Binding-site contacts:
Ligand atom O5 contacts residue ASN250 of chain 1.A at 2.4 Å (h-bond).
Ligand atom N2 contacts residue ASN250 of chain 1.A at 3.0 Å (h-bond).
Ligand atom C1 contacts residue ASN250 of chain 1.A at 1.5 Å.
Ligand atom C4 contacts residue ASN250 of chain 1.A at 4.3 Å.
Ligand atom C8 contacts residue ASN250 of chain 1.A at 4.0 Å.
Ligand atom C8 contacts residue ILE200 of chain 1.A at 3.9 Å (hydrophobic).
Ligand atom C5 contacts residue ASN250 of chain 1.A at 3.7 Å.
Ligand atom O7 contacts residue ASN250 of chain 1.A at 3.6 Å (h-bond).
Ligand atom C7 contacts residue ASN250 of chain 1.A at 3.5 Å.
Ligand atom C2 contacts residue ASN250 of chain 1.A at 2.5 Å.
Ligand atom C3 contacts residue ASN250 of chain 1.A at 3.9 Å.

Sequence of chain 1.A:
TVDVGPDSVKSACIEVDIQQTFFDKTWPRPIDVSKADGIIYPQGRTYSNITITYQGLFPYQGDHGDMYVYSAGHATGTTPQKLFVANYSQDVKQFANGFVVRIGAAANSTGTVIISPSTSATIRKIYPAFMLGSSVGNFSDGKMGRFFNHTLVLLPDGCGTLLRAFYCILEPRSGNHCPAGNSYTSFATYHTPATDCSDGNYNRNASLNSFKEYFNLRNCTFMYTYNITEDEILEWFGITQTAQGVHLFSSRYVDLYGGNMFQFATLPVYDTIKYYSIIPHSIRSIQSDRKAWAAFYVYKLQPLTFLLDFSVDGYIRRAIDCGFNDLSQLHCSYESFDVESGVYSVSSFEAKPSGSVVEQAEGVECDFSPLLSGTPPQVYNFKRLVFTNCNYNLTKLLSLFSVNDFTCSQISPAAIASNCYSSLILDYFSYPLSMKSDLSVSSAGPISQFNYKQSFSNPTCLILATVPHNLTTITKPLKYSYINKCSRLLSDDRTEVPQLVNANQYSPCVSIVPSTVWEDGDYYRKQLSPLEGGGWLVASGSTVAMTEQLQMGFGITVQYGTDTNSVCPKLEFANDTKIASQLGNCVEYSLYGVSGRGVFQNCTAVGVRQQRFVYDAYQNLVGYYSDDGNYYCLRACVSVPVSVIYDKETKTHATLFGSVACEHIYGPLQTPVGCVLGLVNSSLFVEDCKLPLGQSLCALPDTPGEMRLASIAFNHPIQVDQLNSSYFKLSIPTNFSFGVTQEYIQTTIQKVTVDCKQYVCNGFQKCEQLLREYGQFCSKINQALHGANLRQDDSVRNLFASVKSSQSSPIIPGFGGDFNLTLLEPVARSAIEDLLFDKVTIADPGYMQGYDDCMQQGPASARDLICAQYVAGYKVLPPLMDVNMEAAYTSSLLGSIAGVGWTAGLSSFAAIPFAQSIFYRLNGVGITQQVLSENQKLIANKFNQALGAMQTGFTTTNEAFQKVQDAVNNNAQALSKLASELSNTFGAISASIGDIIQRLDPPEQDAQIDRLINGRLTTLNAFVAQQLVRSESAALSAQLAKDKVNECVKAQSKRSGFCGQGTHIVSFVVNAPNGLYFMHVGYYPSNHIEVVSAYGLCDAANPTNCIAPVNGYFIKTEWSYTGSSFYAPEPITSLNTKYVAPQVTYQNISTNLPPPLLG

A protein and the small-molecule ligand that binds it are described below.
Small molecule (SMILES): CC(=O)N[C@H]1[C@H](O[C@H]2[C@H](O)[C@@H](NC(C)=O)CO[C@@H]2CO)O[C@H](CO)[C@@H](O)[C@@H]1O